Sequence of chain 1.B:
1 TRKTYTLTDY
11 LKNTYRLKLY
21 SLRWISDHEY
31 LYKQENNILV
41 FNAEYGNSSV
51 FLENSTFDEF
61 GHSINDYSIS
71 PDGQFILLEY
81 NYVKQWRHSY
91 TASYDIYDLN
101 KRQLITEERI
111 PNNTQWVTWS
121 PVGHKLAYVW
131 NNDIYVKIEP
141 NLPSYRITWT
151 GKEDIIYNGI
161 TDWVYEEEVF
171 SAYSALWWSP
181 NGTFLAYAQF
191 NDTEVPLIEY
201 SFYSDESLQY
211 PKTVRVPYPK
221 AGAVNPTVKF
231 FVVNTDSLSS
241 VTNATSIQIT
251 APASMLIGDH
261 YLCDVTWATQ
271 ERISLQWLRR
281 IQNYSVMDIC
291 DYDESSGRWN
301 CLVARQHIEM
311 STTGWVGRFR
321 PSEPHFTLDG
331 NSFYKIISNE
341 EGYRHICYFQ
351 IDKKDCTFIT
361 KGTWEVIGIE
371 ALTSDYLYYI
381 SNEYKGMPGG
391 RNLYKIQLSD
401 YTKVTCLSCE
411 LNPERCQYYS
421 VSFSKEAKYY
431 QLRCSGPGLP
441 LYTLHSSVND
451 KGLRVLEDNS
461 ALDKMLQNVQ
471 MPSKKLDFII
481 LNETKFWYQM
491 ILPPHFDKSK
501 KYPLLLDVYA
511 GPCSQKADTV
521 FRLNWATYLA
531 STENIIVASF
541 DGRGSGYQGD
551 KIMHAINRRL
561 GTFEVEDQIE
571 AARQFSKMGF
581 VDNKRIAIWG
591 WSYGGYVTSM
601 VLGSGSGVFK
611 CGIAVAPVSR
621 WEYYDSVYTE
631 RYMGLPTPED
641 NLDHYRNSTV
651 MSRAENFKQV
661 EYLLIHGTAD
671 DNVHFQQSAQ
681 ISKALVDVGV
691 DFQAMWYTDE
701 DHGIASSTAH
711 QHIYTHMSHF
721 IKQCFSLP

Binding-site contacts:
Ligand atom O7 contacts residue GLU53 of chain 1.B at 3.3 Å (salt-bridge).
Ligand atom C4 contacts residue GLU35 of chain 1.B at 4.3 Å.
Ligand atom C5 contacts residue GLU35 of chain 1.B at 3.2 Å.
Ligand atom C3 contacts residue GLU35 of chain 1.B at 4.1 Å.
Ligand atom C7 contacts residue ASN54 of chain 1.B at 3.0 Å.
Ligand atom C8 contacts residue GLU53 of chain 1.B at 3.7 Å.
Ligand atom C1 contacts residue ASN37 of chain 1.B at 2.9 Å.
Ligand atom O7 contacts residue ASN54 of chain 1.B at 2.7 Å (h-bond).
Ligand atom O7 contacts residue ASN37 of chain 1.B at 4.0 Å.
Ligand atom O6 contacts residue ASN36 of chain 1.B at 3.1 Å (h-bond).
Ligand atom C8 contacts residue ASN37 of chain 1.B at 3.7 Å.
Ligand atom C6 contacts residue ASN36 of chain 1.B at 3.1 Å.
Ligand atom C5 contacts residue ASN54 of chain 1.B at 3.7 Å.
Ligand atom C5 contacts residue ASN36 of chain 1.B at 3.9 Å.
Ligand atom O5 contacts residue ASN36 of chain 1.B at 3.7 Å.
Ligand atom C1 contacts residue ASN36 of chain 1.B at 4.3 Å.
Ligand atom O6 contacts residue ASN54 of chain 1.B at 4.0 Å.
Ligand atom C7 contacts residue GLU53 of chain 1.B at 4.0 Å.
Ligand atom C7 contacts residue ASN37 of chain 1.B at 3.3 Å.
Ligand atom C1 contacts residue GLU35 of chain 1.B at 2.9 Å.
Ligand atom C4 contacts residue ASN54 of chain 1.B at 4.2 Å.
Ligand atom O5 contacts residue GLU35 of chain 1.B at 3.2 Å (salt-bridge).
Ligand atom O5 contacts residue ASN37 of chain 1.B at 4.2 Å.
Ligand atom C2 contacts residue ASN54 of chain 1.B at 2.5 Å.
Ligand atom N2 contacts residue ASN54 of chain 1.B at 2.9 Å (h-bond).
Ligand atom O4 contacts residue GLU35 of chain 1.B at 4.4 Å.
Ligand atom C6 contacts residue GLU35 of chain 1.B at 4.3 Å.
Ligand atom C8 contacts residue ASN54 of chain 1.B at 4.2 Å.
Ligand atom C3 contacts residue ASN37 of chain 1.B at 4.2 Å.
Ligand atom C2 contacts residue ASN37 of chain 1.B at 3.4 Å.
Ligand atom O5 contacts residue ASN54 of chain 1.B at 2.4 Å (h-bond).
Ligand atom C1 contacts residue ASN54 of chain 1.B at 1.5 Å.
Ligand atom N2 contacts residue ASN37 of chain 1.B at 2.9 Å (h-bond).
Ligand atom C2 contacts residue GLU35 of chain 1.B at 4.1 Å.
Ligand atom C3 contacts residue ASN54 of chain 1.B at 3.8 Å.

A small-molecule ligand and the protein it binds are described below.
Small molecule (SMILES): CC(=O)N[C@@H]1[C@@H](O)[C@H](O)[C@@H](CO)O[C@H]1O